The protein below binds the small molecule below.
Small molecule (SMILES): CC(=O)N[C@@H]1[C@@H](O)[C@H](O)[C@@H](CO)O[C@H]1O

Sequence of chain 1.D:
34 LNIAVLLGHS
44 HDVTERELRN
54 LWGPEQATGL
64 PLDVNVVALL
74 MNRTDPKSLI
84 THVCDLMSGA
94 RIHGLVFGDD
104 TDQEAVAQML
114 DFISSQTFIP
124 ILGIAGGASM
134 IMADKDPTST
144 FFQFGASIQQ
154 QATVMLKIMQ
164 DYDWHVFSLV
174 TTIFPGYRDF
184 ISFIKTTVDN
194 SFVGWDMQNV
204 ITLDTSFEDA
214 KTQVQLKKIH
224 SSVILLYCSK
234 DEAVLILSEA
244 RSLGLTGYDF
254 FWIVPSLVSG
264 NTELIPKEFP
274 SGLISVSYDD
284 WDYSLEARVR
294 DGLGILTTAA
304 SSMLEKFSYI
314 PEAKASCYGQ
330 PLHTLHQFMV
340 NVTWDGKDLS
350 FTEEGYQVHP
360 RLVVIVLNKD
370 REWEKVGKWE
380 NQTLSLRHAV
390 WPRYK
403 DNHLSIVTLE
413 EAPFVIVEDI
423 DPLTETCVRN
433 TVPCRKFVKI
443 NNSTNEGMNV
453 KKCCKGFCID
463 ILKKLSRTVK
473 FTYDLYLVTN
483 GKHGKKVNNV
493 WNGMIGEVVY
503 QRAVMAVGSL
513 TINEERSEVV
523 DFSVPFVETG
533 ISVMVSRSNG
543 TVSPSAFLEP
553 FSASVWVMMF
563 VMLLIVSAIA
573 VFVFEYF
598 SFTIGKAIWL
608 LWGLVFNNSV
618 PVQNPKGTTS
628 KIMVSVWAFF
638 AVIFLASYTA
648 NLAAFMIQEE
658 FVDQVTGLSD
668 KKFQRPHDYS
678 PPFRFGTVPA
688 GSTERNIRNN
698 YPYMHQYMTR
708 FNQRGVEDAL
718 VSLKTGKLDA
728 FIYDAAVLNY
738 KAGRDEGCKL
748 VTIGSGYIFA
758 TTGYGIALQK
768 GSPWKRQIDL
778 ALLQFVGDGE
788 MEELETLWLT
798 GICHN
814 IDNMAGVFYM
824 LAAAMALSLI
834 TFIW

Binding-site contacts:
Ligand atom C4 contacts residue ASN340 of chain 1.D at 4.2 Å.
Ligand atom N2 contacts residue ASN340 of chain 1.D at 2.9 Å (h-bond).
Ligand atom C1 contacts residue ASN340 of chain 1.D at 1.4 Å.
Ligand atom O5 contacts residue ASN340 of chain 1.D at 2.4 Å (h-bond).
Ligand atom C2 contacts residue ASN340 of chain 1.D at 2.4 Å.
Ligand atom C7 contacts residue ASN340 of chain 1.D at 3.6 Å.
Ligand atom C8 contacts residue ASN340 of chain 1.D at 3.5 Å.
Ligand atom C3 contacts residue ASN340 of chain 1.D at 3.8 Å.
Ligand atom C5 contacts residue ASN340 of chain 1.D at 3.7 Å.